Sequence of chain 16.B:
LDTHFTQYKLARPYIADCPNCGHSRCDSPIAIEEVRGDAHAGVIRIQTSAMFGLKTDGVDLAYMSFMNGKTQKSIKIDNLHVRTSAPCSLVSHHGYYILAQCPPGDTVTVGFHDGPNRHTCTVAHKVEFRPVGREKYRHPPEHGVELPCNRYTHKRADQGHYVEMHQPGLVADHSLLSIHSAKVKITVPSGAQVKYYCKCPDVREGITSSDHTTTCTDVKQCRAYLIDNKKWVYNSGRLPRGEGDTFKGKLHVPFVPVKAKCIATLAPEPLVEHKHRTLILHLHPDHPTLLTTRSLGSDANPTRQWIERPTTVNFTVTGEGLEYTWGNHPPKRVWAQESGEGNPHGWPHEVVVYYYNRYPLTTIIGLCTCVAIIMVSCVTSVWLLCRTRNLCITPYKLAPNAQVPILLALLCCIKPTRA

Sequence of chain 15.B:
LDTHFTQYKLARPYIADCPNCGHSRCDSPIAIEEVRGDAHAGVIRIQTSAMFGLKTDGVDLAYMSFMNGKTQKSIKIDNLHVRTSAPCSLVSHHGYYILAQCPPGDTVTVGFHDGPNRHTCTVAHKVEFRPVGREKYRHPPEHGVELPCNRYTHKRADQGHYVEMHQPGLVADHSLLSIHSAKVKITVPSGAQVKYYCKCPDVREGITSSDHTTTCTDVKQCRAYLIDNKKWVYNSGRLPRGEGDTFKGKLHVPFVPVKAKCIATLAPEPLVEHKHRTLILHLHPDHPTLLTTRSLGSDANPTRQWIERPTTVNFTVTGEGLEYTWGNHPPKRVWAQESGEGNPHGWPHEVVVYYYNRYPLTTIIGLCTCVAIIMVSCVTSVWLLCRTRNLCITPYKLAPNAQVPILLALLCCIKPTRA

Binding-site contacts:
Ligand atom C5 contacts residue U9A1 of chain 28.I at 1.6 Å.
Ligand atom SBG contacts residue U972 of chain 28.I at 1.1 Å (h-bond).
Ligand atom OBI contacts residue U972 of chain 28.I at 1.6 Å (h-bond).
Ligand atom OAF contacts residue U972 of chain 16.I at 0.1 Å (h-bond).
Ligand atom C4 contacts residue U9A1 of chain 28.I at 0.7 Å.
Ligand atom SBG contacts residue U9A1 of chain 16.I at 0.3 Å.
Ligand atom O5B contacts residue U9A1 of chain 16.I at 1.3 Å.
Ligand atom C3 contacts residue U9A1 of chain 16.I at 1.3 Å.
Ligand atom C4 contacts residue U9A1 of chain 16.I at 0.9 Å.
Ligand atom C1 contacts residue U972 of chain 16.I at 1.2 Å.
Ligand atom N2 contacts residue U972 of chain 16.I at 0.5 Å (h-bond).
Ligand atom OBI contacts residue U9A1 of chain 16.I at 0.9 Å (h-bond).
Ligand atom OBE contacts residue U9A1 of chain 16.I at 1.6 Å (h-bond).
Ligand atom O3 contacts residue U9A1 of chain 16.I at 1.5 Å (h-bond).
Ligand atom C5 contacts residue U9A1 of chain 16.I at 0.4 Å.
Ligand atom O4 contacts residue U9A1 of chain 28.I at 1.3 Å.
Ligand atom SAG contacts residue U972 of chain 16.I at 1.4 Å (h-bond).
Ligand atom C2 contacts residue U972 of chain 16.I at 1.2 Å.
Ligand atom O2 contacts residue U9A1 of chain 28.I at 0.5 Å (h-bond).
Ligand atom C2 contacts residue U9A1 of chain 28.I at 1.1 Å.
Ligand atom OBA contacts residue U9A1 of chain 28.I at 1.0 Å (h-bond).
Ligand atom O1 contacts residue U9A1 of chain 28.I at 0.9 Å (h-bond).
Ligand atom C1 contacts residue U9A1 of chain 28.I at 0.3 Å.
Ligand atom O4 contacts residue U9A1 of chain 16.I at 0.7 Å.
Ligand atom OBA contacts residue U9A1 of chain 16.I at 1.0 Å (h-bond).
Ligand atom OBH contacts residue U972 of chain 28.I at 1.0 Å (h-bond).
Ligand atom OBF contacts residue U9A1 of chain 16.I at 1.5 Å.
Ligand atom SBB contacts residue U9A1 of chain 28.I at 1.2 Å.
Ligand atom O5 contacts residue U9A1 of chain 16.I at 0.8 Å (h-bond).
Ligand atom O5B contacts residue U972 of chain 28.I at 1.6 Å (h-bond).
Ligand atom OBC contacts residue U9A1 of chain 28.I at 0.1 Å (h-bond).
Ligand atom C3 contacts residue U9A1 of chain 28.I at 0.4 Å.
Ligand atom OBH contacts residue U9A1 of chain 16.I at 1.4 Å (h-bond).
Ligand atom SBB contacts residue U9A1 of chain 16.I at 1.1 Å (h-bond).
Ligand atom O5B contacts residue U9A1 of chain 28.I at 1.5 Å (h-bond).
Ligand atom C2 contacts residue U9A1 of chain 28.I at 1.3 Å.
Ligand atom O3 contacts residue U9A1 of chain 28.I at 0.8 Å (h-bond).
Ligand atom O1 contacts residue U972 of chain 16.I at 1.0 Å (h-bond).
Ligand atom O5 contacts residue U9A1 of chain 28.I at 1.7 Å (h-bond).
Ligand atom N2 contacts residue U9A1 of chain 28.I at 1.4 Å (h-bond).

Sequence of chain 28.B:
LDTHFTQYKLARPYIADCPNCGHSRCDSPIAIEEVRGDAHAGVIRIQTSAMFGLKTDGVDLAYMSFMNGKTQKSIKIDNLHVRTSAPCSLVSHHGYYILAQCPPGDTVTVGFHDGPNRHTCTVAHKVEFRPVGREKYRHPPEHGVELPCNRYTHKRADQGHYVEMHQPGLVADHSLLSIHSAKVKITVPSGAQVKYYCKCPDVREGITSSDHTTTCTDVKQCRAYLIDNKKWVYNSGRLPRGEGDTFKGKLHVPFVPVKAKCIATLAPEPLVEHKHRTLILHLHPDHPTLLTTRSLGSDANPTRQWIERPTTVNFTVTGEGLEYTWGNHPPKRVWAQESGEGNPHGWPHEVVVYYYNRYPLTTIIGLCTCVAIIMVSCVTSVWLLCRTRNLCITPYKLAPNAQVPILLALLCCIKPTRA

The small molecule below binds the protein below.
Small molecule (SMILES): O=C(O)[C@@H]1O[C@H](O[C@H]2[C@@H](OS(=O)(=O)O)O[C@@H](O)[C@H](NS(=O)(=O)O)[C@H]2O)[C@@H](OS(=O)(=O)O)[C@H](O)[C@@H]1O